Sequence of chain 1.A:
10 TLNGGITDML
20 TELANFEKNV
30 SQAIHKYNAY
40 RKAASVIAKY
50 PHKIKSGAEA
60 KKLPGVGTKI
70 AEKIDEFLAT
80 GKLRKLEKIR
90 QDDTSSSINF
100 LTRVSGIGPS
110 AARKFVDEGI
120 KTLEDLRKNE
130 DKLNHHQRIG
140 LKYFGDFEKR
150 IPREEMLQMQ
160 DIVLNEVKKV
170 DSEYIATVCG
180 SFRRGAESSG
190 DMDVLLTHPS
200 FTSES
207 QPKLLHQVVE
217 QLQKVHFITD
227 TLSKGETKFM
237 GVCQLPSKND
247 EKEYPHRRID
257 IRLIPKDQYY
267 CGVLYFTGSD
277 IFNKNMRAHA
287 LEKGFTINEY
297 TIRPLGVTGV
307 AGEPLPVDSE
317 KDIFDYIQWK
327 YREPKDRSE

Binding-site contacts:
Ligand atom PG contacts residue CA1 of chain 1.G at 3.8 Å.
Ligand atom O1B contacts residue ARG183 of chain 1.A at 3.0 Å (salt-bridge).
Ligand atom C5 contacts residue PHE272 of chain 1.A at 3.5 Å (hydrophobic).
Ligand atom O2B contacts residue SER180 of chain 1.A at 3.0 Å (h-bond).
Ligand atom C1' contacts residue TYR271 of chain 1.A at 3.7 Å (hydrophobic).
Ligand atom C6 contacts residue ARG258 of chain 1.A at 3.3 Å.
Ligand atom O3G contacts residue ASP190 of chain 1.A at 3.2 Å (salt-bridge).
Ligand atom PG contacts residue GLY189 of chain 1.A at 3.7 Å.
Ligand atom O2B contacts residue CA1 of chain 1.G at 2.6 Å.
Ligand atom O6 contacts residue LYS234 of chain 1.A at 3.3 Å (salt-bridge).
Ligand atom O3' contacts residue GLY274 of chain 1.A at 3.6 Å.
Ligand atom O2B contacts residue ASP192 of chain 1.A at 3.5 Å (salt-bridge).
Ligand atom O3A contacts residue CA1 of chain 1.G at 3.7 Å.
Ligand atom O2G contacts residue SER188 of chain 1.A at 3.5 Å.
Ligand atom C3' contacts residue ASP276 of chain 1.A at 3.1 Å.
Ligand atom O3' contacts residue SER275 of chain 1.A at 3.6 Å.
Ligand atom C4' contacts residue PHE272 of chain 1.A at 3.6 Å (hydrophobic).
Ligand atom O1B contacts residue SER180 of chain 1.A at 3.5 Å (h-bond).
Ligand atom O1G contacts residue ARG149 of chain 1.A at 3.7 Å.
Ligand atom O2G contacts residue GLY189 of chain 1.A at 2.8 Å (h-bond).
Ligand atom C5' contacts residue PHE272 of chain 1.A at 3.8 Å (hydrophobic).
Ligand atom O2B contacts residue GLY179 of chain 1.A at 3.4 Å.
Ligand atom O1A contacts residue ASP192 of chain 1.A at 3.1 Å (salt-bridge).
Ligand atom N2 contacts residue ASP192 of chain 1.A at 3.4 Å (salt-bridge).
Ligand atom C6 contacts residue PHE272 of chain 1.A at 3.7 Å (hydrophobic).
Ligand atom N2 contacts residue CA1 of chain 1.G at 3.8 Å.
Ligand atom C2' contacts residue ASP276 of chain 1.A at 3.4 Å.
Ligand atom O4' contacts residue PHE272 of chain 1.A at 3.6 Å.
Ligand atom PB contacts residue CA1 of chain 1.G at 3.7 Å.
Ligand atom O3G contacts residue CA1 of chain 1.G at 2.6 Å.
Ligand atom PB contacts residue SER180 of chain 1.A at 3.6 Å.
Ligand atom O1G contacts residue GLY189 of chain 1.A at 3.8 Å.
Ligand atom O2G contacts residue SER180 of chain 1.A at 2.8 Å (h-bond).
Ligand atom O1A contacts residue CA1 of chain 1.G at 2.3 Å.
Ligand atom O3G contacts residue NA1 of chain 1.J at 3.7 Å.
Ligand atom O3' contacts residue ASP276 of chain 1.A at 2.6 Å (salt-bridge).
Ligand atom PA contacts residue CA1 of chain 1.G at 3.5 Å.
Ligand atom N1 contacts residue ARG258 of chain 1.A at 3.0 Å (salt-bridge).
Ligand atom O3B contacts residue SER180 of chain 1.A at 3.6 Å.
Ligand atom O6 contacts residue ARG258 of chain 1.A at 3.0 Å (salt-bridge).

A small-molecule ligand and the protein it binds are described below.
Small molecule (SMILES): Nc1nc(C[C@H]2C[C@H](O)[C@@H](COP(=O)(O)OP(=O)(O)OP(=O)(O)O)O2)c(NC=O)c(=O)[nH]1